Binding-site contacts:
Ligand atom C3 contacts residue LEU83 of chain 4.A at 3.9 Å (hydrophobic).
Ligand atom C11 contacts residue ASP46 of chain 4.A at 3.9 Å.
Ligand atom C2 contacts residue VAL60 of chain 4.A at 4.1 Å (hydrophobic).
Ligand atom C9 contacts residue ASP46 of chain 4.A at 3.9 Å.
Ligand atom C4 contacts residue TRP56 of chain 4.A at 3.6 Å (hydrophobic).
Ligand atom C10 contacts residue ASP46 of chain 4.A at 3.1 Å.
Ligand atom CL1 contacts residue ALA53 of chain 4.A at 3.9 Å.
Ligand atom C1 contacts residue PHE104 of chain 4.A at 4.0 Å (hydrophobic).
Ligand atom C16 contacts residue PHE422 of chain 4.A at 3.2 Å (hydrophobic).
Ligand atom C3 contacts residue SER103 of chain 4.A at 3.5 Å.
Ligand atom C1 contacts residue TRP56 of chain 4.A at 3.8 Å (hydrophobic).
Ligand atom C2 contacts residue LEU83 of chain 4.A at 3.6 Å (hydrophobic).
Ligand atom C6 contacts residue SER52 of chain 4.A at 3.8 Å.
Ligand atom C11 contacts residue PHE44 of chain 4.A at 3.9 Å (hydrophobic).
Ligand atom N2 contacts residue TRP56 of chain 4.A at 3.6 Å.
Ligand atom C8 contacts residue PHE47 of chain 4.A at 4.0 Å (hydrophobic).
Ligand atom C9 contacts residue PHE47 of chain 4.A at 4.1 Å (hydrophobic).
Ligand atom C6 contacts residue PHE104 of chain 4.A at 3.9 Å (hydrophobic).
Ligand atom C8 contacts residue SER52 of chain 4.A at 3.8 Å.
Ligand atom C15 contacts residue PHE422 of chain 4.A at 3.4 Å (hydrophobic).
Ligand atom CL1 contacts residue ARG57 of chain 4.A at 3.7 Å.
Ligand atom C3 contacts residue MET85 of chain 4.A at 3.7 Å (hydrophobic).
Ligand atom C19 contacts residue GLU421 of chain 4.A at 4.0 Å.
Ligand atom CL1 contacts residue LEU83 of chain 4.A at 4.0 Å.
Ligand atom C13 contacts residue PHE44 of chain 4.A at 3.9 Å (hydrophobic).
Ligand atom C5 contacts residue PHE104 of chain 4.A at 3.6 Å (hydrophobic).
Ligand atom C17 contacts residue TRP56 of chain 4.A at 3.4 Å (hydrophobic).
Ligand atom C20 contacts residue ALA53 of chain 4.A at 3.9 Å (hydrophobic).
Ligand atom O1 contacts residue PHE104 of chain 4.A at 3.5 Å.
Ligand atom C20 contacts residue TRP56 of chain 4.A at 3.7 Å (hydrophobic).
Ligand atom C4 contacts residue SER103 of chain 4.A at 3.4 Å.
Ligand atom C5 contacts residue TRP56 of chain 4.A at 3.6 Å (hydrophobic).
Ligand atom C14 contacts residue SER103 of chain 4.A at 3.8 Å.
Ligand atom C6 contacts residue TRP56 of chain 4.A at 4.0 Å (hydrophobic).
Ligand atom C2 contacts residue TRP56 of chain 4.A at 3.8 Å (hydrophobic).
Ligand atom CL1 contacts residue TRP33 of chain 4.A at 3.7 Å.
Ligand atom C14 contacts residue PHE422 of chain 4.A at 3.3 Å (hydrophobic).
Ligand atom C20 contacts residue PHE104 of chain 4.A at 3.5 Å (hydrophobic).
Ligand atom C10 contacts residue PHE47 of chain 4.A at 3.7 Å (hydrophobic).
Ligand atom C3 contacts residue TRP56 of chain 4.A at 3.7 Å (hydrophobic).

Sequence of chain 4.A:
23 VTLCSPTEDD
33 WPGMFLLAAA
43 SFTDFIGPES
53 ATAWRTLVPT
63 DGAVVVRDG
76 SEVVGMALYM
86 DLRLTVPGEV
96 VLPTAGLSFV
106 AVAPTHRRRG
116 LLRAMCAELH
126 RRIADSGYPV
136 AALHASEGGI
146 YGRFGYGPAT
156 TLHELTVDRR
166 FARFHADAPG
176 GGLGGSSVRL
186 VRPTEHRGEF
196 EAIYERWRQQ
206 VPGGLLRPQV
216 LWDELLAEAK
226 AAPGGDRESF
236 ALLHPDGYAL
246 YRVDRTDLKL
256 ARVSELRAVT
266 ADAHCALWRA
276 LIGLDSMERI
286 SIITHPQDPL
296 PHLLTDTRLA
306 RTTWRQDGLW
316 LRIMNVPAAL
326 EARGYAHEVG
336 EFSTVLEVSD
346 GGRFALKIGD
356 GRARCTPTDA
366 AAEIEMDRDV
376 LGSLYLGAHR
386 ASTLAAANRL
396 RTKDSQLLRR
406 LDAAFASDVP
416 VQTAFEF

The protein below binds the small molecule below.
Small molecule (SMILES): Clc1cccc(COc2ccccc2CNCc2ccncc2)c1